Sequence of chain 21.C:
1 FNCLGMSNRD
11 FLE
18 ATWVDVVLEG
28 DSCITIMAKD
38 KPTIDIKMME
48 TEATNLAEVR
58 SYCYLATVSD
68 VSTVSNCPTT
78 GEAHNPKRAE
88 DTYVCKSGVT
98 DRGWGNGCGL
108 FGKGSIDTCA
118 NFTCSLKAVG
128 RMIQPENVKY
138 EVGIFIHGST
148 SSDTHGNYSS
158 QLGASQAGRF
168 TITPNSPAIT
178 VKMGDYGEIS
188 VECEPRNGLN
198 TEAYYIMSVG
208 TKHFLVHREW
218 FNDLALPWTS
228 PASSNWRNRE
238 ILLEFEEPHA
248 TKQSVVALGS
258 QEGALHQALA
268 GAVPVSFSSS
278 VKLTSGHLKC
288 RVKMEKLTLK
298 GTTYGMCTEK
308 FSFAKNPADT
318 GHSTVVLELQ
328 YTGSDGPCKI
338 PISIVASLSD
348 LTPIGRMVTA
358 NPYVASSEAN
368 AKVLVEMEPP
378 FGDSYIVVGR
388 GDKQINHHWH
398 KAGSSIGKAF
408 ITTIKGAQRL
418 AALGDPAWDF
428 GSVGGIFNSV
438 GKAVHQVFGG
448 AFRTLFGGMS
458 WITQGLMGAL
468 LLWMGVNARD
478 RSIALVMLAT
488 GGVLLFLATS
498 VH

Binding-site contacts:
Ligand atom C1 contacts residue SER66 of chain 21.C at 4.2 Å.
Ligand atom C8 contacts residue TYR90 of chain 21.C at 3.9 Å (hydrophobic).
Ligand atom C4 contacts residue ASN118 of chain 21.C at 4.2 Å.
Ligand atom C2 contacts residue ASN118 of chain 21.C at 2.4 Å.
Ligand atom O7 contacts residue ASN118 of chain 21.C at 4.5 Å.
Ligand atom N2 contacts residue ASN118 of chain 21.C at 2.9 Å (h-bond).
Ligand atom O6 contacts residue ASN118 of chain 21.C at 4.1 Å.
Ligand atom O7 contacts residue TYR90 of chain 21.C at 3.7 Å.
Ligand atom O6 contacts residue PHE119 of chain 21.C at 2.8 Å (h-bond).
Ligand atom C6 contacts residue THR120 of chain 21.C at 3.4 Å.
Ligand atom C5 contacts residue THR120 of chain 21.C at 4.0 Å.
Ligand atom O5 contacts residue PHE119 of chain 21.C at 4.2 Å.
Ligand atom C8 contacts residue ASN118 of chain 21.C at 3.9 Å.
Ligand atom O5 contacts residue THR120 of chain 21.C at 3.4 Å (h-bond).
Ligand atom O5 contacts residue THR89 of chain 21.C at 3.8 Å.
Ligand atom N2 contacts residue TYR90 of chain 21.C at 4.5 Å.
Ligand atom C5 contacts residue ASN118 of chain 21.C at 3.7 Å.
Ligand atom C6 contacts residue PHE119 of chain 21.C at 4.1 Å (hydrophobic).
Ligand atom C7 contacts residue TYR90 of chain 21.C at 3.8 Å (hydrophobic).
Ligand atom C3 contacts residue ASN118 of chain 21.C at 3.8 Å.
Ligand atom C1 contacts residue THR89 of chain 21.C at 3.9 Å.
Ligand atom O6 contacts residue THR89 of chain 21.C at 3.5 Å.
Ligand atom C6 contacts residue THR89 of chain 21.C at 4.2 Å.
Ligand atom C1 contacts residue ASN118 of chain 21.C at 1.4 Å.
Ligand atom O5 contacts residue ASN118 of chain 21.C at 2.4 Å (h-bond).
Ligand atom C5 contacts residue THR89 of chain 21.C at 4.1 Å.
Ligand atom C2 contacts residue SER66 of chain 21.C at 4.4 Å.
Ligand atom O6 contacts residue THR120 of chain 21.C at 3.1 Å (h-bond).
Ligand atom C7 contacts residue ASN118 of chain 21.C at 3.6 Å.

This small molecule binds to this protein.
Small molecule (SMILES): CC(=O)N[C@@H]1[C@@H](O)[C@H](O)[C@@H](CO)O[C@H]1O